Sequence of chain 1.A:
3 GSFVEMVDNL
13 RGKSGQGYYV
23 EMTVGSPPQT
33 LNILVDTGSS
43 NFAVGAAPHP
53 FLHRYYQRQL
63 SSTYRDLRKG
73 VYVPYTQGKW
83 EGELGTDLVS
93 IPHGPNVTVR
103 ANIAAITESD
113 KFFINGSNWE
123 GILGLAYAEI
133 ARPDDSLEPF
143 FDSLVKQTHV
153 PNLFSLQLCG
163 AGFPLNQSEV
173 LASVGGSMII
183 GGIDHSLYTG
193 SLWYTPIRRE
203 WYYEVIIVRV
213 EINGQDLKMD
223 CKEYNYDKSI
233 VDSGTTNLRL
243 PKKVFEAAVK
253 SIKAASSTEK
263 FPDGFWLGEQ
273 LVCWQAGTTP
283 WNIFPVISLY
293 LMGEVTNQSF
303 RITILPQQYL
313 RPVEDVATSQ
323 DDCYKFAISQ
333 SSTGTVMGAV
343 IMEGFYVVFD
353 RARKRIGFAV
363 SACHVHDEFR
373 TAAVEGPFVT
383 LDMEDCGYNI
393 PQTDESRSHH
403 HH

Binding-site contacts:
Ligand atom N12 contacts residue ASP234 of chain 1.A at 4.0 Å.
Ligand atom BR1 contacts residue LEU36 of chain 1.A at 4.0 Å.
Ligand atom BR1 contacts residue ILE116 of chain 1.A at 4.0 Å.
Ligand atom C18 contacts residue SER41 of chain 1.A at 3.7 Å.
Ligand atom O10 contacts residue PHE114 of chain 1.A at 3.6 Å.
Ligand atom C18 contacts residue ILE124 of chain 1.A at 3.7 Å (hydrophobic).
Ligand atom C13 contacts residue ASP234 of chain 1.A at 3.8 Å.
Ligand atom O10 contacts residue TYR77 of chain 1.A at 4.2 Å.
Ligand atom N16 contacts residue ASP38 of chain 1.A at 2.8 Å (salt-bridge).
Ligand atom N14 contacts residue ASP38 of chain 1.A at 2.7 Å (salt-bridge).
Ligand atom C19 contacts residue TYR77 of chain 1.A at 3.6 Å (hydrophobic).
Ligand atom C2 contacts residue PHE114 of chain 1.A at 4.1 Å (hydrophobic).
Ligand atom N16 contacts residue ASP234 of chain 1.A at 2.8 Å (salt-bridge).
Ligand atom C6 contacts residue LEU36 of chain 1.A at 4.3 Å (hydrophobic).
Ligand atom BR1 contacts residue TRP121 of chain 1.A at 4.2 Å.
Ligand atom C17 contacts residue ASP234 of chain 1.A at 3.5 Å.
Ligand atom C17 contacts residue GLY236 of chain 1.A at 3.8 Å.
Ligand atom C3 contacts residue ILE124 of chain 1.A at 3.3 Å (hydrophobic).
Ligand atom C13 contacts residue GLY236 of chain 1.A at 3.7 Å.
Ligand atom C4 contacts residue TRP121 of chain 1.A at 3.6 Å (hydrophobic).
Ligand atom N12 contacts residue GLY236 of chain 1.A at 3.7 Å.
Ligand atom C18 contacts residue ASP38 of chain 1.A at 3.5 Å.
Ligand atom C4 contacts residue PHE114 of chain 1.A at 3.9 Å (hydrophobic).
Ligand atom C3 contacts residue PHE114 of chain 1.A at 3.8 Å (hydrophobic).
Ligand atom N16 contacts residue GLY40 of chain 1.A at 3.8 Å.
Ligand atom C7 contacts residue ASP38 of chain 1.A at 3.9 Å.
Ligand atom C4 contacts residue ILE124 of chain 1.A at 3.8 Å (hydrophobic).
Ligand atom C1 contacts residue ASP38 of chain 1.A at 4.3 Å.
Ligand atom C17 contacts residue THR237 of chain 1.A at 3.2 Å.
Ligand atom BR1 contacts residue GLY236 of chain 1.A at 4.0 Å.
Ligand atom C2 contacts residue ILE124 of chain 1.A at 3.6 Å (hydrophobic).
Ligand atom C19 contacts residue TRP82 of chain 1.A at 3.8 Å (hydrophobic).
Ligand atom C6 contacts residue GLY236 of chain 1.A at 3.8 Å.
Ligand atom C4 contacts residue LEU36 of chain 1.A at 4.2 Å (hydrophobic).
Ligand atom C13 contacts residue ASP38 of chain 1.A at 3.5 Å.
Ligand atom C5 contacts residue LEU36 of chain 1.A at 3.9 Å (hydrophobic).
Ligand atom C1 contacts residue ILE124 of chain 1.A at 4.3 Å (hydrophobic).
Ligand atom O10 contacts residue ILE124 of chain 1.A at 3.9 Å.
Ligand atom C3 contacts residue TRP121 of chain 1.A at 4.3 Å (hydrophobic).
Ligand atom N16 contacts residue GLY236 of chain 1.A at 3.6 Å.

The protein below binds the small molecule below.
Small molecule (SMILES): CN1C(=O)[C@]2(CC(C)(C)Oc3ccc(Br)cc32)N=C1N